This protein binds this small molecule.
Small molecule (SMILES): CC(=O)N[C@@H]1[C@@H](O)[C@H](O)[C@@H](CO)O[C@H]1O

Sequence of chain 1.B:
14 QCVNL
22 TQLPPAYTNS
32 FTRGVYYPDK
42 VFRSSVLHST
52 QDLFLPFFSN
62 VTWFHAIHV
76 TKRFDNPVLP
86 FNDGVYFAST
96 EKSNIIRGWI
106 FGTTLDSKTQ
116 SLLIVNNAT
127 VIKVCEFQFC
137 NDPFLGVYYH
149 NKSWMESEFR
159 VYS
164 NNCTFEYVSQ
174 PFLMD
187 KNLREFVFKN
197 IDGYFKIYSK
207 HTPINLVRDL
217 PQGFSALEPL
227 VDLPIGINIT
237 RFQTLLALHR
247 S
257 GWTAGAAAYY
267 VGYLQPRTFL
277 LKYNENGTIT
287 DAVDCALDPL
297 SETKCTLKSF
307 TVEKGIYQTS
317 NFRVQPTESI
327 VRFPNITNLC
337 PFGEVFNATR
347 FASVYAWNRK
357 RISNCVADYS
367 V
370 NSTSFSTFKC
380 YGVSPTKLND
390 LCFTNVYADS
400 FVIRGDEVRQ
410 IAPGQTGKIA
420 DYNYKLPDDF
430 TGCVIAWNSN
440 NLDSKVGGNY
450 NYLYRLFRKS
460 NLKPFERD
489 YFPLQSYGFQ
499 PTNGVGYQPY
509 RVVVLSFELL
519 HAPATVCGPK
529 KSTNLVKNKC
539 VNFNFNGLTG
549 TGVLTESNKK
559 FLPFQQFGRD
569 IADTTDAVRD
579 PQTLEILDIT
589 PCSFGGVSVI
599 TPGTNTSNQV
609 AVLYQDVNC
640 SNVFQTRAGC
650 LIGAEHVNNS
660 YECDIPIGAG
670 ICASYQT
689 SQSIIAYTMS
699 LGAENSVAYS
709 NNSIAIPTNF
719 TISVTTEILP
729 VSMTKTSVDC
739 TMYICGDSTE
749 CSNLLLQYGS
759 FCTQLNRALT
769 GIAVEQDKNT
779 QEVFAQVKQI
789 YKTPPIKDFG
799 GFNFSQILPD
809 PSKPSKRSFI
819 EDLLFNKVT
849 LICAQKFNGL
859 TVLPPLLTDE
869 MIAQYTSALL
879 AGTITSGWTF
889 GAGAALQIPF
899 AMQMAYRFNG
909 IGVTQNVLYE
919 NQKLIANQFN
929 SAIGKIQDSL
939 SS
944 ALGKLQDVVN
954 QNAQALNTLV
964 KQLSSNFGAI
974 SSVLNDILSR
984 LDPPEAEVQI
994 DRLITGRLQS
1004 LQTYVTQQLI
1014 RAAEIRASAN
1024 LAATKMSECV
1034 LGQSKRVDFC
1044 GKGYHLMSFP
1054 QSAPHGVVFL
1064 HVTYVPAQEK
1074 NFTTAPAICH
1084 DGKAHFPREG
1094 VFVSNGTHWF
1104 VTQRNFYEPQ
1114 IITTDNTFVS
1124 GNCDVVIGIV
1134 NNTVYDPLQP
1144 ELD

Sequence of chain 1.C:
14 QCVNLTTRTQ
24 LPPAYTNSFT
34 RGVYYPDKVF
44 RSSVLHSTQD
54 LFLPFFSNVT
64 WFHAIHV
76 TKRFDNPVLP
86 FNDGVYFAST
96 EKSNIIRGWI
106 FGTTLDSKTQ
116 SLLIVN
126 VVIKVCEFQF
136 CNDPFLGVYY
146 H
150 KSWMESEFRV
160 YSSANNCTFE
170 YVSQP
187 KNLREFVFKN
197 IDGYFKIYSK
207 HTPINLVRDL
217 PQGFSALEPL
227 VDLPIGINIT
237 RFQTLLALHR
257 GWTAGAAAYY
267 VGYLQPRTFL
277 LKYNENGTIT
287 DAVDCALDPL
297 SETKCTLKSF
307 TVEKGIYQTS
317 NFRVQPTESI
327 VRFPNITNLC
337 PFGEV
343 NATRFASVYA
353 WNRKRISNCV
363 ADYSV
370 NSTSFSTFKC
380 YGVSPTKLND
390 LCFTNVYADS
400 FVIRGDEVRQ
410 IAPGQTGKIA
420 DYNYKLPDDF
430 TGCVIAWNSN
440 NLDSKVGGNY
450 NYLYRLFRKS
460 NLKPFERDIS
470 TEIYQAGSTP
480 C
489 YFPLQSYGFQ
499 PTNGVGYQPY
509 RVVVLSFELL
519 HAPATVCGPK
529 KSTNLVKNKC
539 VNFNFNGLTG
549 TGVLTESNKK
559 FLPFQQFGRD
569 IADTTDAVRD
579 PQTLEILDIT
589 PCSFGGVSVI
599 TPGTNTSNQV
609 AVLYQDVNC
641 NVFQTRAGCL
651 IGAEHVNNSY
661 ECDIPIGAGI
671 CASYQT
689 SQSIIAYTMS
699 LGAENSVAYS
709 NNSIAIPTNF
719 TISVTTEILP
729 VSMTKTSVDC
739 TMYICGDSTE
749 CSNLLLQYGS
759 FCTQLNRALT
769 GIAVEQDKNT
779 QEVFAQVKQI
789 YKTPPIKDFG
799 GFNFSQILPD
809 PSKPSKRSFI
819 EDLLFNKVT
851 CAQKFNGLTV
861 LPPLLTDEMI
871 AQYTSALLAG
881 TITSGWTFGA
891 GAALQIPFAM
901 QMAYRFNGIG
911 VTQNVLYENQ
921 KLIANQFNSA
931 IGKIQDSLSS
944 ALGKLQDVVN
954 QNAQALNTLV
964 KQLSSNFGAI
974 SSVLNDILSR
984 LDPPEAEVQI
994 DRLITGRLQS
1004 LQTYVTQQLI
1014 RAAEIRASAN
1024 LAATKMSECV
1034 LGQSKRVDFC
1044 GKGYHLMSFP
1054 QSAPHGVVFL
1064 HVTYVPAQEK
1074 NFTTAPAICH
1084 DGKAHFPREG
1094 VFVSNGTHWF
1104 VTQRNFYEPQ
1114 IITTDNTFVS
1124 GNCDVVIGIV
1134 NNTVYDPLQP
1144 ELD

Binding-site contacts:
Ligand atom C8 contacts residue THR1077 of chain 1.B at 4.3 Å.
Ligand atom O6 contacts residue ASP796 of chain 1.C at 3.8 Å.
Ligand atom C1 contacts residue ASN710 of chain 1.B at 4.0 Å.
Ligand atom C5 contacts residue ASN709 of chain 1.B at 3.6 Å.
Ligand atom O7 contacts residue ASN709 of chain 1.B at 3.1 Å (h-bond).
Ligand atom N2 contacts residue ASN709 of chain 1.B at 2.9 Å (h-bond).
Ligand atom O7 contacts residue GLY1131 of chain 1.B at 4.0 Å.
Ligand atom C8 contacts residue GLY1131 of chain 1.B at 4.1 Å.
Ligand atom C5 contacts residue ASP796 of chain 1.C at 4.5 Å.
Ligand atom C1 contacts residue ASP796 of chain 1.C at 4.0 Å.
Ligand atom O5 contacts residue ASN709 of chain 1.B at 2.4 Å (h-bond).
Ligand atom C4 contacts residue ASN709 of chain 1.B at 4.2 Å.
Ligand atom C3 contacts residue ASN709 of chain 1.B at 3.8 Å.
Ligand atom C2 contacts residue ASN710 of chain 1.B at 4.1 Å.
Ligand atom C7 contacts residue ASN709 of chain 1.B at 3.3 Å.
Ligand atom C8 contacts residue ASN710 of chain 1.B at 4.0 Å.
Ligand atom C1 contacts residue ASN709 of chain 1.B at 1.4 Å.
Ligand atom N2 contacts residue ASN710 of chain 1.B at 3.3 Å (h-bond).
Ligand atom O5 contacts residue ASP796 of chain 1.C at 3.4 Å (salt-bridge).
Ligand atom C2 contacts residue ASN709 of chain 1.B at 2.5 Å.
Ligand atom C7 contacts residue GLY1131 of chain 1.B at 4.2 Å.
Ligand atom C7 contacts residue ASN710 of chain 1.B at 4.0 Å.
Ligand atom C8 contacts residue ASN709 of chain 1.B at 3.8 Å.